Sequence of chain 1.B:
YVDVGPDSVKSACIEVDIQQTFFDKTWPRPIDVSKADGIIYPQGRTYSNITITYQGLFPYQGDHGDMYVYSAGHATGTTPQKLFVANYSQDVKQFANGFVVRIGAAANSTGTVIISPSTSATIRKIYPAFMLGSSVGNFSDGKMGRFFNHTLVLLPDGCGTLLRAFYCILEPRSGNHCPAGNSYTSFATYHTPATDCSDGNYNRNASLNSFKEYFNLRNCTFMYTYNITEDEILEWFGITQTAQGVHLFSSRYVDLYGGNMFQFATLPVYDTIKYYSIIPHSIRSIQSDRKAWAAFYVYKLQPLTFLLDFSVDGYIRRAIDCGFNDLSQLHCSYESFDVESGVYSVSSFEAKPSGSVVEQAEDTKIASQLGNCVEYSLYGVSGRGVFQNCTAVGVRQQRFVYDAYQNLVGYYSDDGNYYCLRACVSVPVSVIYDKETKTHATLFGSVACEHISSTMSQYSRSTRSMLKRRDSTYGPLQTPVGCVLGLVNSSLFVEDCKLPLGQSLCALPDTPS

This small molecule binds to this protein.
Small molecule (SMILES): CC(=O)N[C@H]1[C@H](O[C@H]2[C@H](O)[C@@H](NC(C)=O)CO[C@@H]2CO)O[C@H](CO)[C@@H](O)[C@@H]1O

Binding-site contacts:
Ligand atom C1 contacts residue PHE148 of chain 1.B at 4.1 Å (hydrophobic).
Ligand atom O6 contacts residue ARG146 of chain 1.B at 4.1 Å.
Ligand atom O6 contacts residue PHE148 of chain 1.B at 3.6 Å.
Ligand atom C5 contacts residue PHE148 of chain 1.B at 4.0 Å (hydrophobic).
Ligand atom O5 contacts residue ASN149 of chain 1.B at 2.4 Å (h-bond).
Ligand atom O6 contacts residue ASN149 of chain 1.B at 4.5 Å.
Ligand atom O5 contacts residue PHE148 of chain 1.B at 3.9 Å.
Ligand atom C6 contacts residue PHE148 of chain 1.B at 3.6 Å (hydrophobic).
Ligand atom C8 contacts residue PHE148 of chain 1.B at 3.9 Å (hydrophobic).
Ligand atom C5 contacts residue ASN149 of chain 1.B at 3.7 Å.
Ligand atom C8 contacts residue ASN149 of chain 1.B at 4.0 Å.
Ligand atom O7 contacts residue ASN149 of chain 1.B at 3.4 Å (h-bond).
Ligand atom C1 contacts residue ASN149 of chain 1.B at 1.5 Å.
Ligand atom C7 contacts residue ASN149 of chain 1.B at 3.3 Å.
Ligand atom C3 contacts residue ASN149 of chain 1.B at 3.8 Å.
Ligand atom N2 contacts residue ASN149 of chain 1.B at 2.9 Å (h-bond).
Ligand atom C4 contacts residue ASN149 of chain 1.B at 4.3 Å.
Ligand atom C2 contacts residue ASN149 of chain 1.B at 2.5 Å.